Binding-site contacts:
Ligand atom CG2 contacts residue LEU239 of chain 1.B at 4.0 Å (hydrophobic).
Ligand atom CD1 contacts residue GLN75 of chain 1.B at 3.8 Å.
Ligand atom CB contacts residue LEU239 of chain 1.B at 4.1 Å (hydrophobic).
Ligand atom CD1 contacts residue GLU242 of chain 1.B at 3.9 Å.
Ligand atom CA contacts residue GLU242 of chain 1.B at 3.7 Å.
Ligand atom C contacts residue ILE58 of chain 1.B at 4.1 Å (hydrophobic).
Ligand atom CD2 contacts residue LEU79 of chain 1.B at 3.7 Å (hydrophobic).
Ligand atom CG contacts residue ILE58 of chain 1.B at 4.0 Å (hydrophobic).
Ligand atom CA contacts residue VAL76 of chain 1.B at 4.1 Å (hydrophobic).
Ligand atom O contacts residue LYS62 of chain 1.B at 3.8 Å.
Ligand atom CA contacts residue GLU242 of chain 1.B at 3.8 Å.
Ligand atom CB contacts residue LYS62 of chain 1.B at 3.4 Å.
Ligand atom CD1 contacts residue LEU239 of chain 1.B at 3.6 Å (hydrophobic).
Ligand atom CG1 contacts residue GLU242 of chain 1.B at 3.5 Å.
Ligand atom CB contacts residue GLU242 of chain 1.B at 3.6 Å.
Ligand atom NE2 contacts residue LEU72 of chain 1.B at 4.0 Å.
Ligand atom CD2 contacts residue ILE58 of chain 1.B at 3.7 Å (hydrophobic).
Ligand atom CE1 contacts residue LEU72 of chain 1.B at 4.0 Å (hydrophobic).
Ligand atom CD2 contacts residue GLU80 of chain 1.B at 3.7 Å.
Ligand atom ND1 contacts residue VAL76 of chain 1.B at 3.9 Å.
Ligand atom CD1 contacts residue LEU79 of chain 1.B at 3.9 Å (hydrophobic).
Ligand atom CD1 contacts residue LEU239 of chain 1.B at 4.0 Å (hydrophobic).
Ligand atom CD2 contacts residue VAL76 of chain 1.B at 3.6 Å (hydrophobic).
Ligand atom NZ contacts residue VAL76 of chain 1.B at 4.0 Å.
Ligand atom N contacts residue GLU242 of chain 1.B at 2.9 Å (salt-bridge).
Ligand atom N contacts residue LEU239 of chain 1.B at 4.0 Å.
Ligand atom CD1 contacts residue ASP238 of chain 1.B at 3.5 Å.
Ligand atom CE contacts residue GLU80 of chain 1.B at 3.3 Å.
Ligand atom O contacts residue ILE58 of chain 1.B at 4.0 Å.
Ligand atom CD2 contacts residue LYS62 of chain 1.B at 4.0 Å.
Ligand atom CA contacts residue LYS62 of chain 1.B at 4.1 Å.
Ligand atom C contacts residue LYS62 of chain 1.B at 4.0 Å.
Ligand atom CB contacts residue GLU242 of chain 1.B at 3.6 Å.
Ligand atom NZ contacts residue GLU80 of chain 1.B at 2.7 Å (salt-bridge).
Ligand atom CB contacts residue ILE58 of chain 1.B at 3.9 Å (hydrophobic).
Ligand atom C contacts residue GLU242 of chain 1.B at 3.7 Å.
Ligand atom CD2 contacts residue GLN75 of chain 1.B at 3.9 Å.
Ligand atom CD1 contacts residue VAL76 of chain 1.B at 3.7 Å (hydrophobic).
Ligand atom CD1 contacts residue ILE58 of chain 1.B at 3.5 Å (hydrophobic).
Ligand atom CD2 contacts residue MET243 of chain 1.B at 3.9 Å (hydrophobic).

Sequence of chain 1.B:
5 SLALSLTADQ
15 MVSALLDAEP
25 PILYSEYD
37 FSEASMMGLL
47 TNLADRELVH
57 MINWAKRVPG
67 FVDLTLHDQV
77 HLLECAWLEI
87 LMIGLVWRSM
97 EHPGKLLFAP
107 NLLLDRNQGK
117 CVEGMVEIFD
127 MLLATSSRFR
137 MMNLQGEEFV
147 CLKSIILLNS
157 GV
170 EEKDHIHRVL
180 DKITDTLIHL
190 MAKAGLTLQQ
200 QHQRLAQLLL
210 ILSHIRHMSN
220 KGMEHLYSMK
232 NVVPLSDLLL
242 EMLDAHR

A small-molecule ligand and the protein it binds are described below.
Small molecule (SMILES): CC[C@H](C)[C@H](NC(=O)[C@@H](N)CCCCN)C(=O)N[C@@H](CC(C)C)C(=O)N[C@@H](Cc1cnc[nH]1)C(=O)N[C@@H](CCCN=C(N)N)C(=O)N[C@@H](CC(C)C)C(=O)N[C@@H](CC(C)C)C(=O)N[C@@H](C)C(=O)N[C@@H](C)C=O